Binding-site contacts:
Ligand atom C7 contacts residue ASN127 of chain 1.A at 4.1 Å.
Ligand atom C1 contacts residue HIS44 of chain 1.A at 4.1 Å.
Ligand atom O6 contacts residue ASN115 of chain 1.A at 4.3 Å.
Ligand atom C2 contacts residue ASN127 of chain 1.A at 2.5 Å.
Ligand atom O5 contacts residue ASN115 of chain 1.A at 3.5 Å.
Ligand atom O7 contacts residue ASN127 of chain 1.A at 4.2 Å.
Ligand atom O5 contacts residue ASN127 of chain 1.A at 2.3 Å (h-bond).
Ligand atom C1 contacts residue ASN127 of chain 1.A at 1.4 Å.
Ligand atom C1 contacts residue ASN115 of chain 1.A at 4.4 Å.
Ligand atom N2 contacts residue HIS44 of chain 1.A at 4.5 Å.
Ligand atom C4 contacts residue ASN127 of chain 1.A at 4.2 Å.
Ligand atom C3 contacts residue ASN127 of chain 1.A at 3.7 Å.
Ligand atom C5 contacts residue ASN127 of chain 1.A at 3.6 Å.
Ligand atom N2 contacts residue ASN127 of chain 1.A at 3.3 Å (h-bond).
Ligand atom C6 contacts residue ASN115 of chain 1.A at 3.2 Å.
Ligand atom C5 contacts residue ASN115 of chain 1.A at 4.0 Å.
Ligand atom O3 contacts residue ASN127 of chain 1.A at 3.9 Å.

The protein below binds the small molecule below.
Small molecule (SMILES): CC(=O)N[C@@H]1[C@@H](O)[C@H](O)[C@@H](CO)O[C@H]1O

Sequence of chain 1.A:
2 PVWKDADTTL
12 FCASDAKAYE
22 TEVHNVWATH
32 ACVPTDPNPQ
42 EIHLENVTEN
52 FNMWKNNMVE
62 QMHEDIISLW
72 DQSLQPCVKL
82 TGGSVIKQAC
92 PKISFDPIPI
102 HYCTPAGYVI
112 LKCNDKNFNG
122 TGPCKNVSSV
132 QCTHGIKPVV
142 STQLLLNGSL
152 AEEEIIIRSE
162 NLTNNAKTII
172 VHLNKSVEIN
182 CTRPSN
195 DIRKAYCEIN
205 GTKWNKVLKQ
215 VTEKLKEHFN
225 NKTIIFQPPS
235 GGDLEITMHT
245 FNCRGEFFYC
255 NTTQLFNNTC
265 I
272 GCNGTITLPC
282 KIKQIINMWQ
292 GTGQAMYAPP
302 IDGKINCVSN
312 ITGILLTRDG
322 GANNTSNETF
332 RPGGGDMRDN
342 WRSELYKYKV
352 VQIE